Sequence of chain 1.A:
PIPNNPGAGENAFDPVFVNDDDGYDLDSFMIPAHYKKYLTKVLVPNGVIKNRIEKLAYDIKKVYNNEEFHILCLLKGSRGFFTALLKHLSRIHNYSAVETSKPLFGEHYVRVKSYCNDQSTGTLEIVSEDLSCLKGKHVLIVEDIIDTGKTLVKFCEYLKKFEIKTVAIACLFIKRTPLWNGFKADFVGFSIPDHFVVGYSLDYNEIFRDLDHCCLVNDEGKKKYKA

A small-molecule ligand and the protein it binds are described below.
Small molecule (SMILES): O=c1[nH]cnc2c(CN[C@H](CO)CCP(=O)(O)O)c[nH]c12

Binding-site contacts:
Ligand atom C3' contacts residue POP1 of chain 1.F at 3.5 Å.
Ligand atom C6' contacts residue ILE165 of chain 1.A at 3.5 Å (hydrophobic).
Ligand atom C1' contacts residue TYR135 of chain 1.A at 3.6 Å (hydrophobic).
Ligand atom C2 contacts residue ASP223 of chain 1.A at 3.5 Å.
Ligand atom C5' contacts residue THR171 of chain 1.A at 3.5 Å.
Ligand atom C5 contacts residue PHE216 of chain 1.A at 3.5 Å (hydrophobic).
Ligand atom O3P contacts residue ASP167 of chain 1.A at 3.1 Å.
Ligand atom N7 contacts residue ASP167 of chain 1.A at 2.7 Å (salt-bridge).
Ligand atom C4' contacts residue POP1 of chain 1.F at 3.5 Å.
Ligand atom N1 contacts residue VAL217 of chain 1.A at 2.6 Å (h-bond).
Ligand atom C9 contacts residue TYR135 of chain 1.A at 3.6 Å (hydrophobic).
Ligand atom C6' contacts residue GLU163 of chain 1.A at 3.7 Å.
Ligand atom C5' contacts residue TYR135 of chain 1.A at 3.6 Å (hydrophobic).
Ligand atom O1P contacts residue LYS170 of chain 1.A at 3.6 Å.
Ligand atom P contacts residue THR171 of chain 1.A at 3.6 Å.
Ligand atom C2 contacts residue PHE216 of chain 1.A at 3.3 Å (hydrophobic).
Ligand atom N4' contacts residue POP1 of chain 1.F at 2.6 Å (h-bond).
Ligand atom C8 contacts residue ASP167 of chain 1.A at 3.6 Å.
Ligand atom O1P contacts residue THR171 of chain 1.A at 2.5 Å (h-bond).
Ligand atom O3P contacts residue THR168 of chain 1.A at 3.0 Å (h-bond).
Ligand atom C6 contacts residue PHE216 of chain 1.A at 3.5 Å (hydrophobic).
Ligand atom C3' contacts residue GLU163 of chain 1.A at 3.7 Å.
Ligand atom O6 contacts residue PHE216 of chain 1.A at 3.6 Å.
Ligand atom O2P contacts residue GLY169 of chain 1.A at 2.5 Å (h-bond).
Ligand atom O1P contacts residue THR168 of chain 1.A at 3.3 Å (h-bond).
Ligand atom O2P contacts residue LYS170 of chain 1.A at 3.4 Å (salt-bridge).
Ligand atom N1 contacts residue PHE216 of chain 1.A at 3.4 Å.
Ligand atom O2P contacts residue ASP167 of chain 1.A at 3.1 Å (salt-bridge).
Ligand atom O3' contacts residue ASP164 of chain 1.A at 2.7 Å (salt-bridge).
Ligand atom O3' contacts residue POP1 of chain 1.F at 3.6 Å.
Ligand atom O2P contacts residue THR168 of chain 1.A at 3.1 Å (h-bond).
Ligand atom C1' contacts residue POP1 of chain 1.F at 3.2 Å.
Ligand atom N3 contacts residue PHE216 of chain 1.A at 3.5 Å.
Ligand atom O6 contacts residue LYS195 of chain 1.A at 2.9 Å (salt-bridge).
Ligand atom P contacts residue THR168 of chain 1.A at 3.2 Å.
Ligand atom C6' contacts residue THR171 of chain 1.A at 3.5 Å.
Ligand atom C2 contacts residue VAL217 of chain 1.A at 3.1 Å (hydrophobic).
Ligand atom C8 contacts residue TYR135 of chain 1.A at 3.1 Å (hydrophobic).
Ligand atom O3P contacts residue TYR135 of chain 1.A at 2.5 Å (h-bond).
Ligand atom O6 contacts residue VAL217 of chain 1.A at 3.2 Å (h-bond).